A small-molecule ligand and the protein it binds are described below.
Small molecule (SMILES): CC(C)CCC[C@@H](C)[C@H]1CC[C@H]2[C@@H]3CC=C4C[C@@H](O)CC[C@]4(C)[C@H]3CC[C@]12C

Binding-site contacts:
Ligand atom C15 contacts residue ALA24 of chain 1.A at 3.8 Å (hydrophobic).
Ligand atom C5 contacts residue LEU28 of chain 1.A at 4.3 Å (hydrophobic).
Ligand atom O1 contacts residue TYR367 of chain 1.A at 2.4 Å (h-bond).
Ligand atom C3 contacts residue TYR367 of chain 1.A at 3.3 Å (hydrophobic).
Ligand atom C15 contacts residue ILE23 of chain 1.A at 4.2 Å (hydrophobic).
Ligand atom C4 contacts residue MET31 of chain 1.A at 3.8 Å (hydrophobic).
Ligand atom C4 contacts residue TYR367 of chain 1.A at 4.1 Å (hydrophobic).
Ligand atom O1 contacts residue MET31 of chain 1.A at 3.6 Å.
Ligand atom C6 contacts residue LEU28 of chain 1.A at 4.2 Å (hydrophobic).
Ligand atom C2 contacts residue TYR372 of chain 1.A at 3.3 Å (hydrophobic).
Ligand atom C16 contacts residue ILE20 of chain 1.A at 4.2 Å (hydrophobic).
Ligand atom C19 contacts residue MET31 of chain 1.A at 4.1 Å (hydrophobic).
Ligand atom C16 contacts residue ILE23 of chain 1.A at 4.1 Å (hydrophobic).
Ligand atom C4 contacts residue LEU28 of chain 1.A at 3.6 Å (hydrophobic).
Ligand atom O1 contacts residue TYR372 of chain 1.A at 2.9 Å.
Ligand atom C3 contacts residue MET31 of chain 1.A at 4.3 Å (hydrophobic).
Ligand atom C19 contacts residue ILE27 of chain 1.A at 3.6 Å (hydrophobic).
Ligand atom O1 contacts residue ILE368 of chain 1.A at 4.3 Å.
Ligand atom C3 contacts residue TYR372 of chain 1.A at 3.6 Å (hydrophobic).
Ligand atom C18 contacts residue ILE23 of chain 1.A at 4.5 Å (hydrophobic).
Ligand atom C18 contacts residue ILE27 of chain 1.A at 3.8 Å (hydrophobic).
Ligand atom C2 contacts residue MET31 of chain 1.A at 4.4 Å (hydrophobic).
Ligand atom C7 contacts residue ALA24 of chain 1.A at 3.8 Å (hydrophobic).

Sequence of chain 1.A:
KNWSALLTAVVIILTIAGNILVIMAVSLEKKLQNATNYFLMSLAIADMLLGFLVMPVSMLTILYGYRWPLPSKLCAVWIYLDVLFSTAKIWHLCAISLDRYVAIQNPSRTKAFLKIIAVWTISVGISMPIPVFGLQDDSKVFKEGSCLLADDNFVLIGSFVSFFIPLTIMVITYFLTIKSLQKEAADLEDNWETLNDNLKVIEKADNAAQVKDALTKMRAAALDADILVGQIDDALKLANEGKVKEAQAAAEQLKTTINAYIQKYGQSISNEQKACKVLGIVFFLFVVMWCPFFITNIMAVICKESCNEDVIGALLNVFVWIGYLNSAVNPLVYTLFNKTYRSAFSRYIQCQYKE